Sequence of chain 1.B:
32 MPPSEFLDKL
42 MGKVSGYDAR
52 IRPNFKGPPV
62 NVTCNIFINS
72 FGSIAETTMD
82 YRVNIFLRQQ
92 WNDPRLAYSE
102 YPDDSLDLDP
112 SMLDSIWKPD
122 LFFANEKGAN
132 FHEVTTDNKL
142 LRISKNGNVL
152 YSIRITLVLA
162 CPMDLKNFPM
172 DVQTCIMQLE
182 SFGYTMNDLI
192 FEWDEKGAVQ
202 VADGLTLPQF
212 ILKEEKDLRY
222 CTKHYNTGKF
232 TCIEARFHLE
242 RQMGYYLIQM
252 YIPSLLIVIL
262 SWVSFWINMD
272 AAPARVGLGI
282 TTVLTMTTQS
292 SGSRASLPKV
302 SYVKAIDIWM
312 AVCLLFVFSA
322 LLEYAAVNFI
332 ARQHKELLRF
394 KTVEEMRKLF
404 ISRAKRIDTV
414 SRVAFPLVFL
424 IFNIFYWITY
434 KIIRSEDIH

The small molecule below binds the protein below.
Small molecule (SMILES): CCCCCc1cc(O)c2c(c1)OC(C)(C)[C@@H]1CCC(C)=C[C@@H]21

Binding-site contacts:
Ligand atom C4 contacts residue PHE418 of chain 1.B at 3.4 Å (hydrophobic).
Ligand atom C8 contacts residue PHE418 of chain 1.B at 3.4 Å (hydrophobic).
Ligand atom O1 contacts residue ALA417 of chain 1.B at 3.9 Å.
Ligand atom C11 contacts residue VAL421 of chain 1.B at 4.1 Å (hydrophobic).
Ligand atom O2 contacts residue PHE418 of chain 1.B at 3.2 Å.
Ligand atom C3 contacts residue GLU324 of chain 1.B at 3.1 Å.
Ligand atom C9 contacts residue PHE418 of chain 1.B at 4.5 Å (hydrophobic).
Ligand atom C7 contacts residue PHE418 of chain 1.B at 3.7 Å (hydrophobic).
Ligand atom C5 contacts residue PHE418 of chain 1.B at 3.8 Å (hydrophobic).
Ligand atom C14 contacts residue VAL421 of chain 1.B at 3.6 Å (hydrophobic).
Ligand atom C17 contacts residue VAL413 of chain 1.B at 4.4 Å (hydrophobic).
Ligand atom C4 contacts residue GLU324 of chain 1.B at 3.7 Å.
Ligand atom C6 contacts residue ALA417 of chain 1.B at 4.4 Å (hydrophobic).
Ligand atom C20 contacts residue ILE410 of chain 1.B at 3.6 Å (hydrophobic).
Ligand atom C16 contacts residue SER320 of chain 1.B at 3.5 Å.
Ligand atom C8 contacts residue SER320 of chain 1.B at 4.0 Å.
Ligand atom O2 contacts residue SER320 of chain 1.B at 3.3 Å (h-bond).
Ligand atom C17 contacts residue GLU324 of chain 1.B at 3.4 Å.
Ligand atom C2 contacts residue GLU324 of chain 1.B at 3.8 Å.
Ligand atom C19 contacts residue VAL413 of chain 1.B at 4.2 Å (hydrophobic).
Ligand atom C3 contacts residue PHE418 of chain 1.B at 4.0 Å (hydrophobic).
Ligand atom C1 contacts residue ALA417 of chain 1.B at 4.5 Å (hydrophobic).
Ligand atom O2 contacts residue GLU324 of chain 1.B at 3.4 Å (salt-bridge).
Ligand atom C9 contacts residue SER320 of chain 1.B at 4.2 Å.